Binding-site contacts:
Ligand atom C4 contacts residue GLN174 of chain 1.A at 3.5 Å.
Ligand atom CZ3 contacts residue ASP171 of chain 1.A at 3.6 Å.
Ligand atom O1S contacts residue GLY194 of chain 1.A at 3.0 Å (h-bond).
Ligand atom C3 contacts residue SER177 of chain 1.A at 1.7 Å.
Ligand atom O3 contacts residue GLY175 of chain 1.A at 3.1 Å (h-bond).
Ligand atom CB3 contacts residue CYS173 of chain 1.A at 3.6 Å (hydrophobic).
Ligand atom N1 contacts residue GLY194 of chain 1.A at 2.5 Å (h-bond).
Ligand atom O1S contacts residue GLY196 of chain 1.A at 2.9 Å (h-bond).
Ligand atom CA3 contacts residue SER192 of chain 1.A at 3.8 Å.
Ligand atom C3 contacts residue HIS40 of chain 1.A at 3.1 Å.
Ligand atom N3 contacts residue SER192 of chain 1.A at 2.6 Å (h-bond).
Ligand atom CZ3 contacts residue SER172 of chain 1.A at 3.5 Å.
Ligand atom CD3 contacts residue TRP193 of chain 1.A at 3.6 Å (hydrophobic).
Ligand atom NE3 contacts residue GLY194 of chain 1.A at 3.4 Å (h-bond).
Ligand atom O1 contacts residue GLY194 of chain 1.A at 3.0 Å (h-bond).
Ligand atom NH1 contacts residue SER172 of chain 1.A at 3.7 Å.
Ligand atom C2 contacts residue SER192 of chain 1.A at 3.5 Å.
Ligand atom NH1 contacts residue GLY196 of chain 1.A at 2.8 Å (h-bond).
Ligand atom CA3 contacts residue SER177 of chain 1.A at 2.4 Å.
Ligand atom C6 contacts residue GLY194 of chain 1.A at 3.3 Å.
Ligand atom NE3 contacts residue TRP193 of chain 1.A at 3.6 Å.
Ligand atom NH1 contacts residue ASP171 of chain 1.A at 2.8 Å (salt-bridge).
Ligand atom CA2 contacts residue LEU81 of chain 1.A at 3.7 Å (hydrophobic).
Ligand atom NH2 contacts residue GLY204 of chain 1.A at 3.5 Å.
Ligand atom C1 contacts residue TRP193 of chain 1.A at 3.5 Å (hydrophobic).
Ligand atom NH2 contacts residue ASP171 of chain 1.A at 3.2 Å (salt-bridge).
Ligand atom O1S contacts residue SER195 of chain 1.A at 3.6 Å.
Ligand atom S contacts residue GLY194 of chain 1.A at 3.4 Å (h-bond).
Ligand atom NH2 contacts residue SER172 of chain 1.A at 3.2 Å (h-bond).
Ligand atom CA2 contacts residue SER192 of chain 1.A at 2.9 Å.
Ligand atom C6 contacts residue GLY196 of chain 1.A at 3.3 Å.
Ligand atom O1 contacts residue TRP193 of chain 1.A at 3.0 Å.
Ligand atom CB3 contacts residue SER177 of chain 1.A at 2.9 Å.
Ligand atom O3 contacts residue SER177 of chain 1.A at 2.2 Å (h-bond).
Ligand atom N3 contacts residue HIS40 of chain 1.A at 3.3 Å (h-bond).
Ligand atom CA2 contacts residue TRP193 of chain 1.A at 3.7 Å (hydrophobic).
Ligand atom N3 contacts residue SER177 of chain 1.A at 3.0 Å (h-bond).
Ligand atom C5 contacts residue GLY196 of chain 1.A at 3.4 Å.
Ligand atom CA2 contacts residue HIS40 of chain 1.A at 3.5 Å.
Ligand atom CA1 contacts residue GLY194 of chain 1.A at 3.4 Å.

A protein and the small-molecule ligand that binds it are described below.
Small molecule (SMILES): [H]/N=C(\N)N1CCC[C@@H](C[C@@H](C=O)NC(=O)CN2CCC[C@H](NS(=O)(=O)Cc3ccccc3)C2=O)C1

Sequence of chain 1.A:
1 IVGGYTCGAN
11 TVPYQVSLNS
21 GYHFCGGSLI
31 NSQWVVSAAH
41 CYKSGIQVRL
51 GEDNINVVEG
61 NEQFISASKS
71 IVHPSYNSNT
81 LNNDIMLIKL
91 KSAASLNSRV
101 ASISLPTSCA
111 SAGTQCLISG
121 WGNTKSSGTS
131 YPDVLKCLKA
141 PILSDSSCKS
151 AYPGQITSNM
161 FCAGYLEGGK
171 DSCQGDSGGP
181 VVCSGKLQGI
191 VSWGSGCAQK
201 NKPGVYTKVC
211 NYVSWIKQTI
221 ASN